A protein and the small-molecule ligand that binds it are described below.
Small molecule (SMILES): CC(=O)N[C@H]1[C@H](O[C@H]2[C@H](O[C@@H]3O[C@@H](C)[C@@H](O)[C@@H](O)[C@@H]3O)[C@@H](NC(C)=O)CO[C@@H]2CO[C@@H]2O[C@@H](C)[C@@H](O)[C@@H](O)[C@@H]2O)O[C@H](CO)[C@@H](O)[C@@H]1O

Binding-site contacts:
Ligand atom C6 contacts residue NAG1 of chain 3.W at 3.5 Å.
Ligand atom O5 contacts residue ASN32 of chain 3.G at 4.3 Å.
Ligand atom C8 contacts residue ASN16 of chain 3.G at 3.3 Å.
Ligand atom O2 contacts residue ASN32 of chain 3.G at 3.5 Å (h-bond).
Ligand atom C8 contacts residue THR18 of chain 3.G at 3.9 Å.
Ligand atom C2 contacts residue ASN16 of chain 3.G at 2.4 Å.
Ligand atom C2 contacts residue ASN32 of chain 3.G at 3.4 Å.
Ligand atom C1 contacts residue ASN16 of chain 3.G at 1.4 Å.
Ligand atom C4 contacts residue ASN16 of chain 3.G at 4.2 Å.
Ligand atom O7 contacts residue ASN16 of chain 3.G at 3.1 Å (h-bond).
Ligand atom C4 contacts residue NAG1 of chain 3.W at 4.2 Å.
Ligand atom N2 contacts residue ASN16 of chain 3.G at 2.9 Å (h-bond).
Ligand atom C8 contacts residue THR31 of chain 3.G at 3.8 Å.
Ligand atom C7 contacts residue ASN16 of chain 3.G at 3.2 Å.
Ligand atom C1 contacts residue NAG1 of chain 3.W at 3.6 Å.
Ligand atom C5 contacts residue ASN16 of chain 3.G at 3.6 Å.
Ligand atom C8 contacts residue ASN32 of chain 3.G at 4.1 Å.
Ligand atom C2 contacts residue NAG1 of chain 3.W at 4.2 Å.
Ligand atom O7 contacts residue NAG1 of chain 3.W at 4.1 Å.
Ligand atom O4 contacts residue NAG1 of chain 3.W at 4.5 Å.
Ligand atom C3 contacts residue NAG1 of chain 3.W at 4.4 Å.
Ligand atom O5 contacts residue ASN16 of chain 3.G at 2.3 Å (h-bond).
Ligand atom C1 contacts residue ASN32 of chain 3.G at 3.8 Å.
Ligand atom C3 contacts residue ASN16 of chain 3.G at 3.8 Å.
Ligand atom C5 contacts residue NAG1 of chain 3.W at 3.7 Å.
Ligand atom O4 contacts residue NAG1 of chain 3.W at 3.2 Å.
Ligand atom O5 contacts residue NAG1 of chain 3.W at 2.8 Å (h-bond).

Sequence of chain 3.G:
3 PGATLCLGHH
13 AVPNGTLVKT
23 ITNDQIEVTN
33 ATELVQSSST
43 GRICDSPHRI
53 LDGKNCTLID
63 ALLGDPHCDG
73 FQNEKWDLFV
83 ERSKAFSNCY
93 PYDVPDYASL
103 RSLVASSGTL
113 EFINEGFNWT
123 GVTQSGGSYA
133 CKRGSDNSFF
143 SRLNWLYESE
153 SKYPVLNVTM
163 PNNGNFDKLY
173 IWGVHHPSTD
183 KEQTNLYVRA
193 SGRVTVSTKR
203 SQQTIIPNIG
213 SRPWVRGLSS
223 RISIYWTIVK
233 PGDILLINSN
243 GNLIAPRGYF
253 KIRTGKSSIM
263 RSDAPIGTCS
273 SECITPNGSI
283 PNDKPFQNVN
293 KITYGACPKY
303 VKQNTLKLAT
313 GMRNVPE